Sequence of chain 1.A:
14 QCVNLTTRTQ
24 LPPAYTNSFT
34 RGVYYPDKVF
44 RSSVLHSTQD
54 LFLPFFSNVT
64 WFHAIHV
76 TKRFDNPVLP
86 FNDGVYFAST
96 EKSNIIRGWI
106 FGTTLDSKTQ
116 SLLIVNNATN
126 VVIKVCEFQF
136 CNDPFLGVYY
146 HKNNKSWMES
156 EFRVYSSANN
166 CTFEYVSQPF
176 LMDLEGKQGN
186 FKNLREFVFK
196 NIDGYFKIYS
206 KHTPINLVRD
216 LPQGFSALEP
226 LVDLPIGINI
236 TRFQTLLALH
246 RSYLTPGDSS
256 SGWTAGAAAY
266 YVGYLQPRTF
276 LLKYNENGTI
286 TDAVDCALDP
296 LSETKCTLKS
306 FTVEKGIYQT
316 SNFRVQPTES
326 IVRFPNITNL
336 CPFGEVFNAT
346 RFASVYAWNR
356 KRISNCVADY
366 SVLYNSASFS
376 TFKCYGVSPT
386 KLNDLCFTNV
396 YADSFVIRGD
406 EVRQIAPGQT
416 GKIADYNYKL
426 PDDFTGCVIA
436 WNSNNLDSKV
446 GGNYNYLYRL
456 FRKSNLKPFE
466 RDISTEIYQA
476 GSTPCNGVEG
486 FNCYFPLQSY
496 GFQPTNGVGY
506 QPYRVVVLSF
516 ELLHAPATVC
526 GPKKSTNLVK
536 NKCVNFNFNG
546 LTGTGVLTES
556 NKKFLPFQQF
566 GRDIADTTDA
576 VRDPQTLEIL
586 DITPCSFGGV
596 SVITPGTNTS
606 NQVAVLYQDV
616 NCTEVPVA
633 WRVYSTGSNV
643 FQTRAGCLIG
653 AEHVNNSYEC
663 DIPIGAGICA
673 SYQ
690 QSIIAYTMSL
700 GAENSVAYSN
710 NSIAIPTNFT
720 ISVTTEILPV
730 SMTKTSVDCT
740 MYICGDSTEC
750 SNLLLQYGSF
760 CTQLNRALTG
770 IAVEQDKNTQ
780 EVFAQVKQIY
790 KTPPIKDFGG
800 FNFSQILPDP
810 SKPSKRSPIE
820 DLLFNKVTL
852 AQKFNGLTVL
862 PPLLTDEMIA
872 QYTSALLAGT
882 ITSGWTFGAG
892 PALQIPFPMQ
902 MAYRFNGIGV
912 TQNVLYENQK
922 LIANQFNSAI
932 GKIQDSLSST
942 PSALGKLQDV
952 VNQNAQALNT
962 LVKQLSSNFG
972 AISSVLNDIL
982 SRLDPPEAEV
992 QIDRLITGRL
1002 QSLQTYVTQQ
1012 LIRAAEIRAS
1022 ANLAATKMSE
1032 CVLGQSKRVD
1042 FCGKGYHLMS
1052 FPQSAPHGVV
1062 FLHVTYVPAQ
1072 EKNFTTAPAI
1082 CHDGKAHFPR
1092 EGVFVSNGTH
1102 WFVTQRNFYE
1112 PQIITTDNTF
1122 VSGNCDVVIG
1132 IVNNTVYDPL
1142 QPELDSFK

Binding-site contacts:
Ligand atom O5 contacts residue ASN709 of chain 1.A at 2.4 Å (h-bond).
Ligand atom C5 contacts residue ASN709 of chain 1.A at 3.7 Å.
Ligand atom C2 contacts residue ASN709 of chain 1.A at 2.5 Å.
Ligand atom O7 contacts residue ASN709 of chain 1.A at 3.2 Å (h-bond).
Ligand atom N2 contacts residue ASN709 of chain 1.A at 2.9 Å (h-bond).
Ligand atom O5 contacts residue ASP796 of chain 1.B at 3.7 Å.
Ligand atom C4 contacts residue ASN709 of chain 1.A at 4.2 Å.
Ligand atom C6 contacts residue ASP796 of chain 1.B at 4.1 Å.
Ligand atom C1 contacts residue ASN709 of chain 1.A at 1.4 Å.
Ligand atom C8 contacts residue GLY1131 of chain 1.A at 3.8 Å.
Ligand atom C8 contacts residue ASN709 of chain 1.A at 4.4 Å.
Ligand atom C7 contacts residue ASN709 of chain 1.A at 3.2 Å.
Ligand atom C3 contacts residue ASN709 of chain 1.A at 3.8 Å.

The small molecule below binds the protein below.
Small molecule (SMILES): CC(=O)N[C@H]1[C@H](O[C@H]2[C@H](O)[C@@H](NC(C)=O)CO[C@@H]2CO)O[C@H](CO)[C@@H](O)[C@@H]1O

Sequence of chain 1.B:
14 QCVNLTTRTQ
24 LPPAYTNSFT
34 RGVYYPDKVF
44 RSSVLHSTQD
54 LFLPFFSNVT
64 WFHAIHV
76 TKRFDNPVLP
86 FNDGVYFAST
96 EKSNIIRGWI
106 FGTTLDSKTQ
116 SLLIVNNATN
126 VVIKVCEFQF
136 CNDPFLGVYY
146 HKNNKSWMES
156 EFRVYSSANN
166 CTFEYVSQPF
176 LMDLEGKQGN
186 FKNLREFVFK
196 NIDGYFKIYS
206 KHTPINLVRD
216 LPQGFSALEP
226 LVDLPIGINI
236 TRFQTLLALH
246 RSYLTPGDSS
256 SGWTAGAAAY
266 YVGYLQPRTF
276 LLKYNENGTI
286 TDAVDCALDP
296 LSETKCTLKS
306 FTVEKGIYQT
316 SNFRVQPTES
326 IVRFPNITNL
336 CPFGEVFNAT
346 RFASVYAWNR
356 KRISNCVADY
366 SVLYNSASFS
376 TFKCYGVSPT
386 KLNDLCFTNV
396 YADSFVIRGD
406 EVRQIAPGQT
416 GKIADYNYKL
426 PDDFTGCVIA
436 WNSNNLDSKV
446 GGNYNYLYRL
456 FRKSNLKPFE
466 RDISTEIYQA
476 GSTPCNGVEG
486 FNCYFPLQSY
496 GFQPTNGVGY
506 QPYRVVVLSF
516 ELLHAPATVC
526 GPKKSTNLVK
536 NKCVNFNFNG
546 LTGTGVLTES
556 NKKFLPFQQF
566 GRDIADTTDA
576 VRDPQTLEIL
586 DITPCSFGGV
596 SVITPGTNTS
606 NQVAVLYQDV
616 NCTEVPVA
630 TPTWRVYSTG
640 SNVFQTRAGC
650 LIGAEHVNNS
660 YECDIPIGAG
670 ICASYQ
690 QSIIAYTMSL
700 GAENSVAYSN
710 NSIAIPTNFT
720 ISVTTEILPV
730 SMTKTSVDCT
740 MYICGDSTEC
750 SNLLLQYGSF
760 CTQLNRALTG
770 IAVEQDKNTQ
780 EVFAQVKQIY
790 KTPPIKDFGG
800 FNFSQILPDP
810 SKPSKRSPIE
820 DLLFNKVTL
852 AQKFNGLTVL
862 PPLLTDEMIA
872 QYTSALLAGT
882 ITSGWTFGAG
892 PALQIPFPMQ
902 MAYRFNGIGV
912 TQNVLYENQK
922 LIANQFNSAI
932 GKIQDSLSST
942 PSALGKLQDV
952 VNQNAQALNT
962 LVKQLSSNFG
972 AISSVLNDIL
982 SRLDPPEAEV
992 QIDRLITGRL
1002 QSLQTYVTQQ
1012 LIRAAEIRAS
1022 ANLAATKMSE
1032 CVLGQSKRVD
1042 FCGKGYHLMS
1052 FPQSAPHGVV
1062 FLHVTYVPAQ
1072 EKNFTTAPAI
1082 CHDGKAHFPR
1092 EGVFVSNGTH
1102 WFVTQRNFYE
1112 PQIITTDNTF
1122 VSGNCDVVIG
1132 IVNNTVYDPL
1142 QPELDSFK